The small molecule below binds the protein below.
Small molecule (SMILES): CCC(=O)Nc1ccc(OC)c(Nc2cc(-c3[nH]c(CCCO)nc3-c3ccc(F)cc3)ccn2)c1

Sequence of chain 1.C:
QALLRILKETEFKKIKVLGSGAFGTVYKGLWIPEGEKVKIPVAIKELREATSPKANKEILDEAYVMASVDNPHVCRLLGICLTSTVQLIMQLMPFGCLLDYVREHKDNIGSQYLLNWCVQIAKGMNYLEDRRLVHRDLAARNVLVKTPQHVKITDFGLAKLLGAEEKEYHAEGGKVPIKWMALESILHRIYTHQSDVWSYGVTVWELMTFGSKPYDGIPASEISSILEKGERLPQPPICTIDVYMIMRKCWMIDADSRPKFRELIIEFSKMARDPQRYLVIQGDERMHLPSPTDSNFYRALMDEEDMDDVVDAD

Binding-site contacts:
Ligand atom C01 contacts residue ASP160 of chain 1.C at 3.2 Å.
Ligand atom O06 contacts residue MET98 of chain 1.C at 3.3 Å (h-bond).
Ligand atom F36 contacts residue LEU93 of chain 1.C at 3.0 Å.
Ligand atom C29 contacts residue GLY101 of chain 1.C at 3.6 Å.
Ligand atom C25 contacts residue GLN96 of chain 1.C at 3.2 Å.
Ligand atom C28 contacts residue LEU23 of chain 1.C at 3.7 Å (hydrophobic).
Ligand atom C30 contacts residue GLY101 of chain 1.C at 3.7 Å.
Ligand atom N13 contacts residue CYS102 of chain 1.C at 3.6 Å (h-bond).
Ligand atom C32 contacts residue GLY101 of chain 1.C at 3.5 Å.
Ligand atom F36 contacts residue ILE94 of chain 1.C at 3.3 Å.
Ligand atom N05 contacts residue LYS50 of chain 1.C at 3.0 Å (salt-bridge).
Ligand atom C17 contacts residue VAL31 of chain 1.C at 3.7 Å (hydrophobic).
Ligand atom O03 contacts residue ARG146 of chain 1.C at 2.7 Å (salt-bridge).
Ligand atom C28 contacts residue MET98 of chain 1.C at 3.7 Å (hydrophobic).
Ligand atom C35 contacts residue CYS102 of chain 1.C at 1.8 Å (hydrophobic).
Ligand atom C24 contacts residue MET95 of chain 1.C at 3.5 Å (hydrophobic).
Ligand atom C23 contacts residue LEU149 of chain 1.C at 3.6 Å (hydrophobic).
Ligand atom C25 contacts residue ALA48 of chain 1.C at 3.4 Å (hydrophobic).
Ligand atom N08 contacts residue MET98 of chain 1.C at 2.9 Å (h-bond).
Ligand atom N08 contacts residue LEU97 of chain 1.C at 3.7 Å.
Ligand atom N08 contacts residue GLN96 of chain 1.C at 3.6 Å.
Ligand atom F36 contacts residue MET95 of chain 1.C at 3.4 Å.
Ligand atom N11 contacts residue MET98 of chain 1.C at 2.9 Å (h-bond).
Ligand atom N05 contacts residue VAL31 of chain 1.C at 3.4 Å.
Ligand atom N11 contacts residue LEU97 of chain 1.C at 3.7 Å.
Ligand atom C33 contacts residue CYS102 of chain 1.C at 3.4 Å (hydrophobic).
Ligand atom C34 contacts residue CYS102 of chain 1.C at 3.0 Å (hydrophobic).
Ligand atom C10 contacts residue LYS50 of chain 1.C at 3.7 Å.
Ligand atom N08 contacts residue ALA48 of chain 1.C at 3.7 Å.
Ligand atom C24 contacts residue LEU149 of chain 1.C at 3.3 Å (hydrophobic).
Ligand atom C25 contacts residue LEU149 of chain 1.C at 3.6 Å (hydrophobic).
Ligand atom C35 contacts residue ASP105 of chain 1.C at 3.2 Å.
Ligand atom C07 contacts residue MET95 of chain 1.C at 3.6 Å (hydrophobic).
Ligand atom C15 contacts residue VAL31 of chain 1.C at 3.5 Å (hydrophobic).
Ligand atom C20 contacts residue ARG146 of chain 1.C at 3.5 Å.
Ligand atom C10 contacts residue ALA48 of chain 1.C at 3.7 Å (hydrophobic).
Ligand atom C04 contacts residue MET95 of chain 1.C at 3.4 Å (hydrophobic).
Ligand atom C01 contacts residue THR159 of chain 1.C at 3.4 Å.
Ligand atom C29 contacts residue MET98 of chain 1.C at 3.5 Å (hydrophobic).
Ligand atom O06 contacts residue LEU97 of chain 1.C at 3.7 Å.